Sequence of chain 1.I:
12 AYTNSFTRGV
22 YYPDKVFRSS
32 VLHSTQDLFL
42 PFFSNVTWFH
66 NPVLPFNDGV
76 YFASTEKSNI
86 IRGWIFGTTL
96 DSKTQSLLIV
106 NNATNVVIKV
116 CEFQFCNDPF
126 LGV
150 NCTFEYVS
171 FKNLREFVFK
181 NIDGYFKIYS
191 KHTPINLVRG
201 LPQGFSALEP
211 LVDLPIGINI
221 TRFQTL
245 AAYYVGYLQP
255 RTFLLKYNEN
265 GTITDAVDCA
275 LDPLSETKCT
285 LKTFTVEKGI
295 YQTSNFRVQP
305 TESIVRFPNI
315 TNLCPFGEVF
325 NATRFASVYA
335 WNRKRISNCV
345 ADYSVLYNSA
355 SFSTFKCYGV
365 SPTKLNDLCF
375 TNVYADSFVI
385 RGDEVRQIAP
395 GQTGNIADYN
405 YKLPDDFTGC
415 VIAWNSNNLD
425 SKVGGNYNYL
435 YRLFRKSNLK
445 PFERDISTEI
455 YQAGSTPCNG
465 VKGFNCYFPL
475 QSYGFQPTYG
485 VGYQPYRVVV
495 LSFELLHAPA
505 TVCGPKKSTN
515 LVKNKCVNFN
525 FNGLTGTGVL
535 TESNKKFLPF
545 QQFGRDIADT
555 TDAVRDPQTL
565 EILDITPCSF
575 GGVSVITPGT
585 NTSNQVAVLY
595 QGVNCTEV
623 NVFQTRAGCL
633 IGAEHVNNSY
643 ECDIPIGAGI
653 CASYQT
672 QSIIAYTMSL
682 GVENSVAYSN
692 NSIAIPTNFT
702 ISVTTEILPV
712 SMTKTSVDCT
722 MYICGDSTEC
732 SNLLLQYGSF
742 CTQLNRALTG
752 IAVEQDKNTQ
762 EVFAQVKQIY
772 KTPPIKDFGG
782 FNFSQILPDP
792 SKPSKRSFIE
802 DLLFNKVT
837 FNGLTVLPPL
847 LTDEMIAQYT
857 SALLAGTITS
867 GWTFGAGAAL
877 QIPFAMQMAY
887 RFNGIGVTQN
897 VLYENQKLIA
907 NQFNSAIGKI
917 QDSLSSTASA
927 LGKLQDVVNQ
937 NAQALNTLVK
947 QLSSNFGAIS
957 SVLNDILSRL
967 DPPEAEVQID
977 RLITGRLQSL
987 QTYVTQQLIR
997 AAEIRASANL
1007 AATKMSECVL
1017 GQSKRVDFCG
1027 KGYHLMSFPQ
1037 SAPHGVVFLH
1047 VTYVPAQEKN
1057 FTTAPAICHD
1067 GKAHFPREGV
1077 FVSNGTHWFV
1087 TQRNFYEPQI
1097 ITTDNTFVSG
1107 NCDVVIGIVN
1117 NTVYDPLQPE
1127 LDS

The small molecule below binds the protein below.
Small molecule (SMILES): CC(=O)N[C@@H]1[C@@H](O)[C@H](O)[C@@H](CO)O[C@H]1O

Binding-site contacts:
Ligand atom C2 contacts residue ASN1116 of chain 1.I at 2.5 Å.
Ligand atom N2 contacts residue ASN1116 of chain 1.I at 2.9 Å (h-bond).
Ligand atom C8 contacts residue ILE1114 of chain 1.I at 3.7 Å (hydrophobic).
Ligand atom C8 contacts residue ASN1116 of chain 1.I at 3.9 Å.
Ligand atom C1 contacts residue ASN1116 of chain 1.I at 1.4 Å.
Ligand atom C7 contacts residue ASN1116 of chain 1.I at 3.2 Å.
Ligand atom C5 contacts residue ASN1116 of chain 1.I at 3.6 Å.
Ligand atom O7 contacts residue ASN1116 of chain 1.I at 3.3 Å (h-bond).
Ligand atom C8 contacts residue VAL1115 of chain 1.I at 4.1 Å (hydrophobic).
Ligand atom O5 contacts residue ASN1116 of chain 1.I at 2.4 Å (h-bond).
Ligand atom C3 contacts residue ASN1116 of chain 1.I at 3.8 Å.
Ligand atom C4 contacts residue ASN1116 of chain 1.I at 4.2 Å.